Sequence of chain 1.C:
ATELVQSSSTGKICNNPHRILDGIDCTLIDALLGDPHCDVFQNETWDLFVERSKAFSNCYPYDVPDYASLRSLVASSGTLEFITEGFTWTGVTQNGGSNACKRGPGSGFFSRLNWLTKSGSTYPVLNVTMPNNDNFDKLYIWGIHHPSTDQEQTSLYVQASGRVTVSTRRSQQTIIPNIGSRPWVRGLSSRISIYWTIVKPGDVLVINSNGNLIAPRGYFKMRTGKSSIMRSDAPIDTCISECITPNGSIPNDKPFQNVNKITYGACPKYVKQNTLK

The protein below binds the small molecule below.
Small molecule (SMILES): CC(=O)N[C@H]1[C@H](O[C@H]2[C@H](O)[C@@H](NC(C)=O)CO[C@@H]2CO)O[C@H](CO)[C@@H](O)[C@@H]1O

Binding-site contacts:
Ligand atom C5 contacts residue THR131 of chain 1.C at 4.4 Å.
Ligand atom C4 contacts residue ASN129 of chain 1.C at 4.1 Å.
Ligand atom C1 contacts residue VAL208 of chain 1.C at 4.3 Å (hydrophobic).
Ligand atom C3 contacts residue ASN129 of chain 1.C at 3.7 Å.
Ligand atom C5 contacts residue ASN129 of chain 1.C at 3.5 Å.
Ligand atom C6 contacts residue ASN129 of chain 1.C at 4.1 Å.
Ligand atom C8 contacts residue ASN129 of chain 1.C at 4.4 Å.
Ligand atom O5 contacts residue ASN129 of chain 1.C at 2.1 Å (h-bond).
Ligand atom C7 contacts residue ASN129 of chain 1.C at 4.0 Å.
Ligand atom O6 contacts residue ASN129 of chain 1.C at 4.0 Å.
Ligand atom C2 contacts residue ASN129 of chain 1.C at 2.4 Å.
Ligand atom N2 contacts residue ASN129 of chain 1.C at 3.0 Å (h-bond).
Ligand atom O7 contacts residue ASN129 of chain 1.C at 4.4 Å.
Ligand atom C1 contacts residue ASN129 of chain 1.C at 1.4 Å.
Ligand atom O5 contacts residue THR131 of chain 1.C at 3.9 Å.